This protein binds this small molecule.
Small molecule (SMILES): CC(=O)N[C@@H]1[C@@H](O)[C@H](O)[C@@H](CO)O[C@H]1O

Sequence of chain 1.C:
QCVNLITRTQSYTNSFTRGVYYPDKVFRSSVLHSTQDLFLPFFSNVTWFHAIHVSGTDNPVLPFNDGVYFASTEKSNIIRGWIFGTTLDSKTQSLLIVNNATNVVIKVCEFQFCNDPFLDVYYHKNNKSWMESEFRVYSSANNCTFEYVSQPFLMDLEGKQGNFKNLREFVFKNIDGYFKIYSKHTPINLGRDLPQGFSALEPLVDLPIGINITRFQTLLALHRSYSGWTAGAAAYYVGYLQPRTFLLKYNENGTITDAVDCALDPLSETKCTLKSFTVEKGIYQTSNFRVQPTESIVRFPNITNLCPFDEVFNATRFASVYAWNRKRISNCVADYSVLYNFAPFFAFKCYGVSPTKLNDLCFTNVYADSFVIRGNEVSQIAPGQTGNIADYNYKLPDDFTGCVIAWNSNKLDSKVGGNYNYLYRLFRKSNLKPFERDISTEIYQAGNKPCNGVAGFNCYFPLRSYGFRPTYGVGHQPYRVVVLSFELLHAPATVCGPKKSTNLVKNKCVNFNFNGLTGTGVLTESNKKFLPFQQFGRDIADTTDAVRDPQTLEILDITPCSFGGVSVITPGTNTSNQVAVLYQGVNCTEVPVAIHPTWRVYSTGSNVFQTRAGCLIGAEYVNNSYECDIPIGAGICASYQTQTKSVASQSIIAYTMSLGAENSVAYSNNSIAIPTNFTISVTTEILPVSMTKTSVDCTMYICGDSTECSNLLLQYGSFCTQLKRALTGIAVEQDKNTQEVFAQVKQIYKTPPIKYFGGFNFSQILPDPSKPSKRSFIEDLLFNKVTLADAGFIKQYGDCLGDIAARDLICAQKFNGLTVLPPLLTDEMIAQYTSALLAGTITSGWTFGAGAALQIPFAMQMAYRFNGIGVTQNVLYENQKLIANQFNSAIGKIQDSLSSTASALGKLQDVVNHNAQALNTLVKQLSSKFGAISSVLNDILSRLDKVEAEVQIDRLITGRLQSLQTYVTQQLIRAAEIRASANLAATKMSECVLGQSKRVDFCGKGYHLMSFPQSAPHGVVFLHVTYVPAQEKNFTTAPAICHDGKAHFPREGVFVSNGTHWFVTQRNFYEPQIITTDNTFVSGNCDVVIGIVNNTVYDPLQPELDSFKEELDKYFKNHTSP

Binding-site contacts:
Ligand atom C4 contacts residue ASN654 of chain 1.C at 4.2 Å.
Ligand atom C8 contacts residue ASN654 of chain 1.C at 4.2 Å.
Ligand atom C2 contacts residue ASN654 of chain 1.C at 2.5 Å.
Ligand atom C7 contacts residue ASN654 of chain 1.C at 4.0 Å.
Ligand atom N2 contacts residue ASN654 of chain 1.C at 3.0 Å (h-bond).
Ligand atom C5 contacts residue ASN654 of chain 1.C at 3.6 Å.
Ligand atom O5 contacts residue ASN654 of chain 1.C at 2.3 Å (h-bond).
Ligand atom C1 contacts residue ASN654 of chain 1.C at 1.4 Å.
Ligand atom C8 contacts residue TYR652 of chain 1.C at 3.6 Å (hydrophobic).
Ligand atom C3 contacts residue ASN654 of chain 1.C at 3.8 Å.